A small-molecule ligand and the protein it binds are described below.
Small molecule (SMILES): CC(=O)N[C@@H]1[C@@H](O)[C@H](O)[C@@H](CO)O[C@H]1O

Sequence of chain 1.E:
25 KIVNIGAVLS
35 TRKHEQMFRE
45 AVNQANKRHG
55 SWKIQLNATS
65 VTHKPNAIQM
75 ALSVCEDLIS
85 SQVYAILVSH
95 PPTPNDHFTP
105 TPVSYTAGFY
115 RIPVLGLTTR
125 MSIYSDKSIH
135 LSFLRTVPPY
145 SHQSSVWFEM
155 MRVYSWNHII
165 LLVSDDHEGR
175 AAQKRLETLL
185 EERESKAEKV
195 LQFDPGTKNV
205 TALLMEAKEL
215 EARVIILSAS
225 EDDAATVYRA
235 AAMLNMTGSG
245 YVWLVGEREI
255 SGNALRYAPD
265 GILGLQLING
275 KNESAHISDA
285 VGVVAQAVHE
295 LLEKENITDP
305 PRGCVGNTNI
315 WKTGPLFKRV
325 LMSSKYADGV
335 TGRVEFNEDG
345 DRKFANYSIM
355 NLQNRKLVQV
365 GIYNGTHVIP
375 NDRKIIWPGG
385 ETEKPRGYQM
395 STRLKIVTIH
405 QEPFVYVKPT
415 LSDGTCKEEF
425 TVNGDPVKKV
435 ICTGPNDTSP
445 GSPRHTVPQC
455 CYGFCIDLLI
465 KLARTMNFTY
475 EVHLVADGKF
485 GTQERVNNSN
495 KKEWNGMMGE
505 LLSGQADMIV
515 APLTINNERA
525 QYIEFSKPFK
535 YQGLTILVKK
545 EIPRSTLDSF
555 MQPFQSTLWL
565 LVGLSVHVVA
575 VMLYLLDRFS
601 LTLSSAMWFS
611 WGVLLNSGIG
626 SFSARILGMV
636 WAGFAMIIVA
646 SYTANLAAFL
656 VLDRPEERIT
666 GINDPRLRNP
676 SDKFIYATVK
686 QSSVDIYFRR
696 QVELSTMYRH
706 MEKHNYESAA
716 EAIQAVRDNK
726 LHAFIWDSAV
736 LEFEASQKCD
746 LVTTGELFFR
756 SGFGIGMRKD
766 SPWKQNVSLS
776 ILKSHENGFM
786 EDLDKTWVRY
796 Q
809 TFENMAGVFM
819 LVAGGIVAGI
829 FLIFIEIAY

Binding-site contacts:
Ligand atom C4 contacts residue ASN276 of chain 1.E at 4.2 Å.
Ligand atom C1 contacts residue ASN276 of chain 1.E at 1.4 Å.
Ligand atom C8 contacts residue ASN276 of chain 1.E at 4.4 Å.
Ligand atom C5 contacts residue ASN276 of chain 1.E at 3.7 Å.
Ligand atom O5 contacts residue ASN276 of chain 1.E at 2.4 Å (h-bond).
Ligand atom C7 contacts residue ASN276 of chain 1.E at 3.2 Å.
Ligand atom C2 contacts residue ASN276 of chain 1.E at 2.5 Å.
Ligand atom C3 contacts residue ASN276 of chain 1.E at 3.8 Å.
Ligand atom N2 contacts residue ASN276 of chain 1.E at 2.9 Å (h-bond).
Ligand atom O7 contacts residue ASN276 of chain 1.E at 3.2 Å (h-bond).